Binding-site contacts:
Ligand atom C5 contacts residue ASN127 of chain 1.A at 3.6 Å.
Ligand atom N2 contacts residue GLN126 of chain 1.A at 4.5 Å.
Ligand atom C6 contacts residue ARG249 of chain 1.A at 4.4 Å.
Ligand atom C2 contacts residue ASN127 of chain 1.A at 2.5 Å.
Ligand atom C1 contacts residue ARG249 of chain 1.A at 4.2 Å.
Ligand atom C5 contacts residue ARG249 of chain 1.A at 4.0 Å.
Ligand atom C3 contacts residue ASN127 of chain 1.A at 3.9 Å.
Ligand atom O5 contacts residue ASN127 of chain 1.A at 2.3 Å (h-bond).
Ligand atom O5 contacts residue ARG249 of chain 1.A at 4.0 Å.
Ligand atom C7 contacts residue ASN127 of chain 1.A at 3.5 Å.
Ligand atom C1 contacts residue ASN127 of chain 1.A at 1.4 Å.
Ligand atom C4 contacts residue ASN127 of chain 1.A at 4.2 Å.
Ligand atom C7 contacts residue GLN126 of chain 1.A at 4.5 Å.
Ligand atom N2 contacts residue ASN127 of chain 1.A at 3.0 Å (h-bond).
Ligand atom C8 contacts residue GLN126 of chain 1.A at 4.0 Å.
Ligand atom O7 contacts residue ASN127 of chain 1.A at 3.4 Å (h-bond).

This protein binds this small molecule.
Small molecule (SMILES): CC(=O)N[C@@H]1[C@@H](O)[C@H](O)[C@@H](CO)O[C@H]1O

Sequence of chain 1.A:
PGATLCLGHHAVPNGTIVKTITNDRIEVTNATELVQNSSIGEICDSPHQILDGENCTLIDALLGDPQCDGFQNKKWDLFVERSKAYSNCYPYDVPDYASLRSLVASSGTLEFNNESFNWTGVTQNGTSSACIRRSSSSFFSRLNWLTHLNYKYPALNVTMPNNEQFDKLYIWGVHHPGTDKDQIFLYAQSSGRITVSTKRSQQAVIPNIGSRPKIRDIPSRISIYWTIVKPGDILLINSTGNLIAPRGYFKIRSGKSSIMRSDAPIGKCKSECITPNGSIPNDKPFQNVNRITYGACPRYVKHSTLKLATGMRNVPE